Sequence of chain 1.F:
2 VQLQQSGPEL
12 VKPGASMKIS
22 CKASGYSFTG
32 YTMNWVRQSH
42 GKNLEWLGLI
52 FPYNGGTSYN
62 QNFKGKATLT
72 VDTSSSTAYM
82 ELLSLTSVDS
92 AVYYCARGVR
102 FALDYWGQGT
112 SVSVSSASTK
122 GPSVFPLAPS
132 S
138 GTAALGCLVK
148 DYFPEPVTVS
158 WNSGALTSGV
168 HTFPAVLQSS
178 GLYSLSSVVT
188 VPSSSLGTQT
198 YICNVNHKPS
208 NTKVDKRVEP

This small molecule binds to this protein.
Small molecule (SMILES): CC(=O)N[C@@H]1[C@@H](O)[C@H](O)[C@@H](CO)O[C@H]1O

Sequence of chain 1.J:
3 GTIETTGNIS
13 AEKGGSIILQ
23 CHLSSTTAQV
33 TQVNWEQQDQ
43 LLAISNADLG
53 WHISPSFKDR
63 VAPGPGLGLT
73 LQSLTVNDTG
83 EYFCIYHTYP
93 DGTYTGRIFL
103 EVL

Binding-site contacts:
Ligand atom C5 contacts residue GLN42 of chain 1.J at 4.4 Å.
Ligand atom O5 contacts residue ASN79 of chain 1.J at 2.4 Å (h-bond).
Ligand atom O5 contacts residue GLN42 of chain 1.J at 4.4 Å.
Ligand atom C6 contacts residue ASN55 of chain 1.F at 4.2 Å.
Ligand atom O6 contacts residue GLN42 of chain 1.J at 2.8 Å (h-bond).
Ligand atom C5 contacts residue ASN55 of chain 1.F at 4.2 Å.
Ligand atom O5 contacts residue ASN55 of chain 1.F at 3.8 Å.
Ligand atom C7 contacts residue ASN79 of chain 1.J at 3.7 Å.
Ligand atom C6 contacts residue GLN39 of chain 1.J at 4.4 Å.
Ligand atom O4 contacts residue GLN42 of chain 1.J at 4.3 Å.
Ligand atom O3 contacts residue GLN42 of chain 1.J at 4.4 Å.
Ligand atom C6 contacts residue GLN42 of chain 1.J at 4.0 Å.
Ligand atom O6 contacts residue GLN39 of chain 1.J at 3.6 Å (h-bond).
Ligand atom C5 contacts residue ASN79 of chain 1.J at 3.7 Å.
Ligand atom N2 contacts residue ASN79 of chain 1.J at 3.1 Å (h-bond).
Ligand atom O4 contacts residue ASP41 of chain 1.J at 4.2 Å.
Ligand atom C1 contacts residue ASN55 of chain 1.F at 4.3 Å.
Ligand atom O6 contacts residue ASP41 of chain 1.J at 3.7 Å.
Ligand atom C3 contacts residue ASN79 of chain 1.J at 3.9 Å.
Ligand atom O7 contacts residue ASN79 of chain 1.J at 3.9 Å.
Ligand atom C1 contacts residue ASN79 of chain 1.J at 1.5 Å.
Ligand atom C4 contacts residue GLN42 of chain 1.J at 4.0 Å.
Ligand atom C2 contacts residue ASN79 of chain 1.J at 2.6 Å.
Ligand atom C4 contacts residue ASN79 of chain 1.J at 4.3 Å.